Binding-site contacts:
Ligand atom OBM contacts residue GOL1 of chain 1.I at 3.3 Å (h-bond).
Ligand atom CAD contacts residue GOL1 of chain 1.H at 3.6 Å.
Ligand atom CAX contacts residue GLY288 of chain 1.A at 3.6 Å.
Ligand atom CAC contacts residue ARG190 of chain 1.A at 3.6 Å.
Ligand atom CAF contacts residue PHE91 of chain 1.A at 3.5 Å (hydrophobic).
Ligand atom CBF contacts residue GOL1 of chain 1.I at 3.5 Å.
Ligand atom CAX contacts residue SER291 of chain 1.A at 3.7 Å.
Ligand atom OBG contacts residue GOL1 of chain 1.H at 3.6 Å.
Ligand atom CAP contacts residue HEM1 of chain 1.B at 3.9 Å.
Ligand atom CAL contacts residue HEM1 of chain 1.B at 3.8 Å.
Ligand atom CBB contacts residue LEU176 of chain 1.A at 3.6 Å (hydrophobic).
Ligand atom CAR contacts residue HEM1 of chain 1.B at 3.8 Å.
Ligand atom CAY contacts residue MET390 of chain 1.A at 3.8 Å (hydrophobic).
Ligand atom CAR contacts residue GLY237 of chain 1.A at 3.6 Å.
Ligand atom CAK contacts residue ARG81 of chain 1.A at 3.5 Å.
Ligand atom CAX contacts residue GLY290 of chain 1.A at 3.4 Å.
Ligand atom CAA contacts residue GOL1 of chain 1.H at 3.1 Å.
Ligand atom CBD contacts residue LEU176 of chain 1.A at 3.8 Å (hydrophobic).
Ligand atom CAC contacts residue GOL1 of chain 1.I at 3.7 Å.
Ligand atom CAT contacts residue VAL391 of chain 1.A at 3.9 Å (hydrophobic).
Ligand atom CAS contacts residue HEM1 of chain 1.B at 3.7 Å.
Ligand atom OBL contacts residue ARG190 of chain 1.A at 2.8 Å (salt-bridge).
Ligand atom CAC contacts residue ILE236 of chain 1.A at 3.6 Å (hydrophobic).
Ligand atom OBK contacts residue ARG190 of chain 1.A at 2.8 Å (salt-bridge).
Ligand atom CBE contacts residue GOL1 of chain 1.I at 3.9 Å.
Ligand atom CAD contacts residue ALA293 of chain 1.A at 3.5 Å (hydrophobic).
Ligand atom CAK contacts residue GOL1 of chain 1.I at 3.7 Å.
Ligand atom OBK contacts residue ILE236 of chain 1.A at 3.7 Å.
Ligand atom OBG contacts residue ARG81 of chain 1.A at 2.9 Å (salt-bridge).
Ligand atom OBM contacts residue ARG81 of chain 1.A at 3.0 Å (salt-bridge).
Ligand atom OBL contacts residue ILE236 of chain 1.A at 3.8 Å.
Ligand atom CAB contacts residue GOL1 of chain 1.I at 3.2 Å.
Ligand atom CAI contacts residue GOL1 of chain 1.I at 3.4 Å.
Ligand atom OBH contacts residue ALA293 of chain 1.A at 3.8 Å.
Ligand atom CAZ contacts residue MET390 of chain 1.A at 3.8 Å (hydrophobic).
Ligand atom OBK contacts residue ALA87 of chain 1.A at 3.5 Å.
Ligand atom OBH contacts residue GOL1 of chain 1.H at 2.8 Å (h-bond).
Ligand atom CBC contacts residue LEU176 of chain 1.A at 3.4 Å (hydrophobic).
Ligand atom OBI contacts residue HEM1 of chain 1.B at 3.6 Å.
Ligand atom CAN contacts residue HEM1 of chain 1.B at 3.9 Å.

A small-molecule ligand and the protein it binds are described below.
Small molecule (SMILES): CCCC[C@H]1CC[C@]2(CC[C@H](C)[C@@H](C/C=C(C)/C=C/[C@H](O)[C@@H](C)/C=C/C(=O)O)O2)O[C@H]1/C=C/C(C)=C/C(=O)O

Sequence of chain 1.A:
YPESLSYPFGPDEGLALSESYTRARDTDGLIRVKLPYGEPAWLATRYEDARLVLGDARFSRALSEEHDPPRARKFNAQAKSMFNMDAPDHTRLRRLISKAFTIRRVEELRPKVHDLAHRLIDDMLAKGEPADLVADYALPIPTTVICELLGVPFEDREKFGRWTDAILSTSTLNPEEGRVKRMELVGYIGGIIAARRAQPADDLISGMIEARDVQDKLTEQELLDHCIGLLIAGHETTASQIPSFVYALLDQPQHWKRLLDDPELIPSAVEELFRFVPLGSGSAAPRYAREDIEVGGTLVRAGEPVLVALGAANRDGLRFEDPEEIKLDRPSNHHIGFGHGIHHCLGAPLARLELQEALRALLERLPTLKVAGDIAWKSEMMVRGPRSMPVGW